Sequence of chain 1.F:
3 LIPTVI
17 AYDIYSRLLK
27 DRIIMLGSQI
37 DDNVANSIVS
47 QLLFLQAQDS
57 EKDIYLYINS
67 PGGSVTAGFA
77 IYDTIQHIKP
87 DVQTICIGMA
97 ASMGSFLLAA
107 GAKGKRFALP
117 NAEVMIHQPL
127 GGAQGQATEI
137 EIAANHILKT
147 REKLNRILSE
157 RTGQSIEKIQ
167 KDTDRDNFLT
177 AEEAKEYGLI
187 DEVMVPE

The protein below binds the small molecule below.
Small molecule (SMILES): CC[C@@H](C)[C@H]1C(=O)N([C@@H](C)c2cccc3ccccc23)C[C@@H]2N(C(=O)NCCCC(F)(F)F)CCC(=O)N12

Sequence of chain 1.E:
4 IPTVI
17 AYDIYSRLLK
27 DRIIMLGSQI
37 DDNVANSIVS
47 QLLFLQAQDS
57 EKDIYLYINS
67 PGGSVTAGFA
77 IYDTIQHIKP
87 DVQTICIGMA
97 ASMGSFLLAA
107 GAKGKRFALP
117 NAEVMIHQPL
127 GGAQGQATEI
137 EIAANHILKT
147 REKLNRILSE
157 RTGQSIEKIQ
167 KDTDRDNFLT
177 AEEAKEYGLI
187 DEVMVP

Binding-site contacts:
Ligand atom F42 contacts residue LEU24 of chain 1.F at 3.7 Å.
Ligand atom C38 contacts residue ASP27 of chain 1.F at 3.4 Å.
Ligand atom F41 contacts residue PHE50 of chain 1.E at 3.5 Å.
Ligand atom C36 contacts residue ILE29 of chain 1.F at 3.8 Å (hydrophobic).
Ligand atom C27 contacts residue TYR61 of chain 1.F at 3.7 Å (hydrophobic).
Ligand atom F42 contacts residue ASP27 of chain 1.F at 2.9 Å.
Ligand atom C28 contacts residue LEU62 of chain 1.F at 3.9 Å (hydrophobic).
Ligand atom C22 contacts residue ILE91 of chain 1.F at 3.6 Å (hydrophobic).
Ligand atom C29 contacts residue ILE29 of chain 1.F at 3.8 Å (hydrophobic).
Ligand atom C2 contacts residue ILE29 of chain 1.F at 3.9 Å (hydrophobic).
Ligand atom C4 contacts residue TYR61 of chain 1.F at 3.7 Å (hydrophobic).
Ligand atom F41 contacts residue ARG23 of chain 1.F at 3.6 Å.
Ligand atom C46 contacts residue GLN52 of chain 1.E at 3.6 Å.
Ligand atom C25 contacts residue ILE91 of chain 1.F at 3.7 Å (hydrophobic).
Ligand atom C35 contacts residue ASP27 of chain 1.F at 3.3 Å.
Ligand atom O33 contacts residue TYR61 of chain 1.F at 3.8 Å.
Ligand atom C25 contacts residue THR90 of chain 1.F at 3.7 Å.
Ligand atom C25 contacts residue GLN89 of chain 1.F at 3.6 Å.
Ligand atom C25 contacts residue TYR61 of chain 1.F at 3.9 Å (hydrophobic).
Ligand atom F41 contacts residue ASP27 of chain 1.F at 3.8 Å.
Ligand atom C28 contacts residue TYR63 of chain 1.F at 3.6 Å (hydrophobic).
Ligand atom C37 contacts residue ALA53 of chain 1.E at 3.1 Å (hydrophobic).
Ligand atom F40 contacts residue PHE50 of chain 1.E at 3.5 Å.
Ligand atom C5 contacts residue TYR61 of chain 1.F at 3.7 Å (hydrophobic).
Ligand atom C26 contacts residue TYR61 of chain 1.F at 3.7 Å (hydrophobic).
Ligand atom C51 contacts residue LEU49 of chain 1.E at 3.4 Å (hydrophobic).
Ligand atom F40 contacts residue LEU49 of chain 1.E at 3.5 Å.
Ligand atom F41 contacts residue ALA53 of chain 1.E at 3.8 Å.
Ligand atom C26 contacts residue ILE91 of chain 1.F at 3.4 Å (hydrophobic).
Ligand atom F42 contacts residue ARG23 of chain 1.F at 3.4 Å.
Ligand atom C26 contacts residue LEU62 of chain 1.F at 3.7 Å (hydrophobic).
Ligand atom C27 contacts residue ILE91 of chain 1.F at 3.2 Å (hydrophobic).
Ligand atom C29 contacts residue TYR63 of chain 1.F at 3.8 Å (hydrophobic).
Ligand atom C28 contacts residue TYR61 of chain 1.F at 3.7 Å (hydrophobic).
Ligand atom C36 contacts residue ASP27 of chain 1.F at 3.0 Å.
Ligand atom C28 contacts residue ILE91 of chain 1.F at 3.4 Å (hydrophobic).
Ligand atom O32 contacts residue HIS83 of chain 1.E at 3.3 Å (h-bond).
Ligand atom F40 contacts residue LEU24 of chain 1.F at 3.4 Å.
Ligand atom O32 contacts residue MET190 of chain 1.F at 3.8 Å.
Ligand atom C37 contacts residue ASP27 of chain 1.F at 3.0 Å.